A protein and the small-molecule ligand that binds it are described below.
Small molecule (SMILES): Nc1nc2c(ncn2[C@@H]2O[C@H](CO[P](=O)(O)S)[C@@H](O[P](=O)(O)OC[C@H]3O[C@@H](n4ccc(=O)[nH]c4=O)[C@H](O)[C@@H]3O[P](=O)(O)OC[C@H]3O[C@@H](n4cnc5c(=O)nc(N)[nH]c54)[C@H](O)[C@@H]3OP(=O)(O)O)[C@H]2O)c(=O)[nH]1

Binding-site contacts:
Ligand atom C4 contacts residue MET233 of chain 1.B at 3.3 Å (hydrophobic).
Ligand atom OP1 contacts residue HIS234 of chain 1.B at 3.3 Å (h-bond).
Ligand atom S2P contacts residue ZN1 of chain 1.P at 3.2 Å.
Ligand atom N2 contacts residue LYS206 of chain 1.B at 3.2 Å.
Ligand atom C5' contacts residue ASN92 of chain 1.B at 3.4 Å.
Ligand atom O3P contacts residue FE21 of chain 1.O at 2.1 Å.
Ligand atom N1 contacts residue ASP207 of chain 1.B at 3.2 Å (salt-bridge).
Ligand atom O1P contacts residue ASN92 of chain 1.B at 2.3 Å (h-bond).
Ligand atom C5 contacts residue MET233 of chain 1.B at 3.5 Å (hydrophobic).
Ligand atom N7 contacts residue HIS232 of chain 1.B at 3.5 Å (h-bond).
Ligand atom OP2 contacts residue LYS61 of chain 1.B at 2.8 Å (salt-bridge).
Ligand atom OP2 contacts residue PHE157 of chain 1.B at 3.4 Å.
Ligand atom O2' contacts residue LYS136 of chain 1.B at 3.0 Å (salt-bridge).
Ligand atom O3P contacts residue ZN1 of chain 1.P at 2.4 Å.
Ligand atom C6 contacts residue HIS93 of chain 1.B at 3.2 Å.
Ligand atom N3 contacts residue MET233 of chain 1.B at 3.5 Å.
Ligand atom O3P contacts residue ASP47 of chain 1.B at 2.9 Å (salt-bridge).
Ligand atom OP1 contacts residue HIS158 of chain 1.B at 2.6 Å (h-bond).
Ligand atom O1P contacts residue HIS93 of chain 1.B at 3.0 Å (h-bond).
Ligand atom N2 contacts residue ASP207 of chain 1.B at 3.5 Å (salt-bridge).
Ligand atom P contacts residue FE21 of chain 1.O at 2.9 Å.
Ligand atom C8 contacts residue HIS232 of chain 1.B at 3.2 Å.
Ligand atom S2P contacts residue HIS93 of chain 1.B at 3.5 Å (h-bond).
Ligand atom O5' contacts residue HIS232 of chain 1.B at 3.4 Å.
Ligand atom O4 contacts residue HIS18 of chain 1.B at 3.5 Å (h-bond).
Ligand atom N2 contacts residue GLY203 of chain 1.B at 3.0 Å (h-bond).
Ligand atom S2P contacts residue HIS234 of chain 1.B at 3.2 Å.
Ligand atom OP1 contacts residue PHE157 of chain 1.B at 3.4 Å.
Ligand atom O4 contacts residue LYS251 of chain 1.B at 3.4 Å (salt-bridge).
Ligand atom N1 contacts residue LEU211 of chain 1.B at 3.4 Å.
Ligand atom O1P contacts residue ASP47 of chain 1.B at 3.4 Å (salt-bridge).
Ligand atom O6 contacts residue LYS206 of chain 1.B at 2.7 Å (salt-bridge).
Ligand atom O3P contacts residue HIS232 of chain 1.B at 2.9 Å (h-bond).
Ligand atom O2' contacts residue HIS93 of chain 1.B at 2.5 Å (h-bond).
Ligand atom P contacts residue ZN1 of chain 1.P at 3.3 Å.
Ligand atom C5' contacts residue HIS232 of chain 1.B at 3.1 Å.
Ligand atom O1P contacts residue FE21 of chain 1.O at 2.7 Å.
Ligand atom O6 contacts residue LEU211 of chain 1.B at 3.5 Å.
Ligand atom S2P contacts residue HIS18 of chain 1.B at 3.1 Å.
Ligand atom O3P contacts residue HIS234 of chain 1.B at 3.5 Å (h-bond).

Sequence of chain 1.B:
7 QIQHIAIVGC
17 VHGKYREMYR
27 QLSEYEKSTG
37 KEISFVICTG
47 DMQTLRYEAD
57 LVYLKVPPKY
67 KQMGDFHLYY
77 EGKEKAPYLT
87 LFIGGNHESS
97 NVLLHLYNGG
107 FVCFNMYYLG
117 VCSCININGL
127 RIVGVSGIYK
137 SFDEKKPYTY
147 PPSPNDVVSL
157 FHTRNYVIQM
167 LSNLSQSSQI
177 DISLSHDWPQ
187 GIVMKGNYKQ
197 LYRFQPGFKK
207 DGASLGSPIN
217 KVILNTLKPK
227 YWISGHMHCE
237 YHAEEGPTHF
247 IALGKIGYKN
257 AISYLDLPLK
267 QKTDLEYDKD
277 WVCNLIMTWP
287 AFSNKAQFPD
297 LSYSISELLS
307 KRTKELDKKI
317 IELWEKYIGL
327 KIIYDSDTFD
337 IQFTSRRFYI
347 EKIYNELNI